Sequence of chain 1.A:
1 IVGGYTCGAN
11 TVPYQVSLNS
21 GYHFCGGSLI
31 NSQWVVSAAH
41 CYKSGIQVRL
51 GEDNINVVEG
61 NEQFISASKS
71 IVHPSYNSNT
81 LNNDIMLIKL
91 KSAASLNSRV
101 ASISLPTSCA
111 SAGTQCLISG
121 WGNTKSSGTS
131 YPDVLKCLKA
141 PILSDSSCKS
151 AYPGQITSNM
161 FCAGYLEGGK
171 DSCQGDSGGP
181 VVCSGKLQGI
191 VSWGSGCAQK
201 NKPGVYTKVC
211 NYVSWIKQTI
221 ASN

A protein and the small-molecule ligand that binds it are described below.
Small molecule (SMILES): CC(C)COc1cccc(-c2nc3cc(C(N)=[NH2+])ccc3[nH]2)c1[O-]

Binding-site contacts:
Ligand atom N2 contacts residue ASP171 of chain 1.A at 3.0 Å (salt-bridge).
Ligand atom N3 contacts residue GLN174 of chain 1.A at 3.8 Å.
Ligand atom C7 contacts residue TRP193 of chain 1.A at 3.9 Å (hydrophobic).
Ligand atom C4' contacts residue GLN174 of chain 1.A at 3.1 Å.
Ligand atom C1 contacts residue SER172 of chain 1.A at 3.7 Å.
Ligand atom C2' contacts residue GLN174 of chain 1.A at 3.5 Å.
Ligand atom O6' contacts residue SER177 of chain 1.A at 2.1 Å (h-bond).
Ligand atom N1 contacts residue GLY194 of chain 1.A at 3.7 Å.
Ligand atom N1 contacts residue ASP171 of chain 1.A at 2.9 Å (salt-bridge).
Ligand atom C3 contacts residue SER177 of chain 1.A at 3.4 Å.
Ligand atom N1 contacts residue GLY196 of chain 1.A at 2.7 Å (h-bond).
Ligand atom C6' contacts residue GLN174 of chain 1.A at 3.8 Å.
Ligand atom C3 contacts residue VAL191 of chain 1.A at 3.6 Å (hydrophobic).
Ligand atom C5 contacts residue GLN174 of chain 1.A at 3.7 Å.
Ligand atom N2 contacts residue GLY204 of chain 1.A at 3.4 Å.
Ligand atom C2 contacts residue VAL191 of chain 1.A at 3.8 Å (hydrophobic).
Ligand atom C8 contacts residue GLN174 of chain 1.A at 3.6 Å.
Ligand atom C3 contacts residue CYS173 of chain 1.A at 3.7 Å (hydrophobic).
Ligand atom C2 contacts residue SER172 of chain 1.A at 3.5 Å.
Ligand atom C1' contacts residue GLN174 of chain 1.A at 3.6 Å.
Ligand atom C1 contacts residue CYS173 of chain 1.A at 3.8 Å (hydrophobic).
Ligand atom C3' contacts residue GLN174 of chain 1.A at 2.9 Å.
Ligand atom N4 contacts residue GLN174 of chain 1.A at 3.8 Å.
Ligand atom C6 contacts residue GLY196 of chain 1.A at 3.9 Å.
Ligand atom C7 contacts residue GLY194 of chain 1.A at 3.9 Å.
Ligand atom N2 contacts residue SER172 of chain 1.A at 2.9 Å (h-bond).
Ligand atom N3 contacts residue SER177 of chain 1.A at 2.5 Å (h-bond).
Ligand atom N2 contacts residue TRP193 of chain 1.A at 3.7 Å.
Ligand atom C4 contacts residue SER177 of chain 1.A at 3.2 Å.
Ligand atom C6' contacts residue SER177 of chain 1.A at 3.4 Å.
Ligand atom C7 contacts residue ASP171 of chain 1.A at 3.5 Å.
Ligand atom N1 contacts residue SER172 of chain 1.A at 3.5 Å (h-bond).
Ligand atom O6' contacts residue HIS40 of chain 1.A at 3.5 Å (h-bond).
Ligand atom C7 contacts residue SER172 of chain 1.A at 3.2 Å.
Ligand atom C1 contacts residue TRP193 of chain 1.A at 3.9 Å (hydrophobic).
Ligand atom C30 contacts residue HIS40 of chain 1.A at 3.2 Å.
Ligand atom C8 contacts residue SER177 of chain 1.A at 3.6 Å.
Ligand atom N1 contacts residue CYS197 of chain 1.A at 3.8 Å.
Ligand atom C4 contacts residue CYS173 of chain 1.A at 3.8 Å (hydrophobic).
Ligand atom C5 contacts residue CYS173 of chain 1.A at 3.8 Å (hydrophobic).